Sequence of chain 1.P:
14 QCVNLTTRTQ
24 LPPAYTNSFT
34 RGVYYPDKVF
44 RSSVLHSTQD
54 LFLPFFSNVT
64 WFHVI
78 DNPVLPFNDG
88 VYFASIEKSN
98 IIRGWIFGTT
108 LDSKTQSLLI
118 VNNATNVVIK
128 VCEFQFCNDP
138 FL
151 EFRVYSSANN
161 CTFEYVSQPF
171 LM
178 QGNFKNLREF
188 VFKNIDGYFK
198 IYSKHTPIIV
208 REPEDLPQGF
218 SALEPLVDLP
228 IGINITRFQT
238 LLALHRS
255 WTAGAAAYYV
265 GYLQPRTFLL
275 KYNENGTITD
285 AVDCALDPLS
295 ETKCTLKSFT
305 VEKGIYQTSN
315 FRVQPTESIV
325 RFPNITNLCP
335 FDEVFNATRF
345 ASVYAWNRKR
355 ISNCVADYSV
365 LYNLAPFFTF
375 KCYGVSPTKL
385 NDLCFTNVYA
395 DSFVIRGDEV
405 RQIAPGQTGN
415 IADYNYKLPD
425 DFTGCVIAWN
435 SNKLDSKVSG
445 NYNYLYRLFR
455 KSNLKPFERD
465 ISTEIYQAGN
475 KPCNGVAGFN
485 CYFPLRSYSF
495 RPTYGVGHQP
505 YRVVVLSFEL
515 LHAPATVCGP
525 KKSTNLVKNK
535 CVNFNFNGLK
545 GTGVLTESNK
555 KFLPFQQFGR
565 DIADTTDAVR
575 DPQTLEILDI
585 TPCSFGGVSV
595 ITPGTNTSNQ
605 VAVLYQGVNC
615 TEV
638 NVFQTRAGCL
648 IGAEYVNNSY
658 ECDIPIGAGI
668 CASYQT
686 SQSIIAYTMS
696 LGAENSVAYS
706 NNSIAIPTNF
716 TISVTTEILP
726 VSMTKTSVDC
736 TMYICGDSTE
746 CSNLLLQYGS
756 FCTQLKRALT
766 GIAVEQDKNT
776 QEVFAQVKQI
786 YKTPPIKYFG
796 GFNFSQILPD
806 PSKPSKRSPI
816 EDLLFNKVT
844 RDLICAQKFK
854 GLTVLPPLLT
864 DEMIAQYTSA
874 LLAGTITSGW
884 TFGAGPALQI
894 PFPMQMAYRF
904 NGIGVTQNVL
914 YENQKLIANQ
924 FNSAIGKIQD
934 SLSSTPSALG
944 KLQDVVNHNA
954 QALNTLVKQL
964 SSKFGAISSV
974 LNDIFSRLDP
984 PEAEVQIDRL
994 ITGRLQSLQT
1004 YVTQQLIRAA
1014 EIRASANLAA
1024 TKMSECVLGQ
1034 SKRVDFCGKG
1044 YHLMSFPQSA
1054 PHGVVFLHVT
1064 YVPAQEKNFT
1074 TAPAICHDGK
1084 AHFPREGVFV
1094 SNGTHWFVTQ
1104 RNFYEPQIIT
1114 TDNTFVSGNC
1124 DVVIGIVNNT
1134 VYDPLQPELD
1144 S

This protein binds this small molecule.
Small molecule (SMILES): CC(=O)N[C@@H]1[C@@H](O)[C@H](O)[C@@H](CO)O[C@H]1O

Binding-site contacts:
Ligand atom C8 contacts residue ASN714 of chain 1.P at 3.8 Å.
Ligand atom C5 contacts residue LEU919 of chain 1.P at 4.1 Å (hydrophobic).
Ligand atom C1 contacts residue LEU919 of chain 1.P at 3.9 Å (hydrophobic).
Ligand atom C4 contacts residue ASN714 of chain 1.P at 4.2 Å.
Ligand atom O5 contacts residue GLN1068 of chain 1.P at 4.2 Å.
Ligand atom C3 contacts residue LEU919 of chain 1.P at 4.4 Å (hydrophobic).
Ligand atom C3 contacts residue ASN714 of chain 1.P at 3.8 Å.
Ligand atom O4 contacts residue LEU919 of chain 1.P at 4.4 Å.
Ligand atom O7 contacts residue ASN714 of chain 1.P at 3.6 Å (h-bond).
Ligand atom C8 contacts residue THR713 of chain 1.P at 4.0 Å.
Ligand atom C1 contacts residue GLN923 of chain 1.P at 4.4 Å.
Ligand atom C7 contacts residue GLN1068 of chain 1.P at 4.3 Å.
Ligand atom C7 contacts residue ASN714 of chain 1.P at 3.4 Å.
Ligand atom C6 contacts residue GLN923 of chain 1.P at 4.2 Å.
Ligand atom C5 contacts residue GLN923 of chain 1.P at 3.9 Å.
Ligand atom O5 contacts residue GLN923 of chain 1.P at 4.0 Å.
Ligand atom O7 contacts residue GLN1068 of chain 1.P at 3.5 Å (h-bond).
Ligand atom C1 contacts residue ASN714 of chain 1.P at 1.4 Å.
Ligand atom C2 contacts residue ASN714 of chain 1.P at 2.4 Å.
Ligand atom N2 contacts residue ASN714 of chain 1.P at 2.9 Å (h-bond).
Ligand atom C5 contacts residue ASN714 of chain 1.P at 3.6 Å.
Ligand atom N2 contacts residue LEU919 of chain 1.P at 4.5 Å.
Ligand atom O5 contacts residue ASN714 of chain 1.P at 2.3 Å (h-bond).